Binding-site contacts:
Ligand atom C2 contacts residue ASN130 of chain 1.D at 2.5 Å.
Ligand atom C1 contacts residue ASN130 of chain 1.D at 1.4 Å.
Ligand atom C7 contacts residue ASN130 of chain 1.D at 3.5 Å.
Ligand atom C5 contacts residue THR132 of chain 1.D at 4.2 Å.
Ligand atom C3 contacts residue ASN130 of chain 1.D at 3.8 Å.
Ligand atom C1 contacts residue THR132 of chain 1.D at 4.4 Å.
Ligand atom O5 contacts residue ASN130 of chain 1.D at 2.5 Å (h-bond).
Ligand atom O5 contacts residue ASP133 of chain 1.D at 4.2 Å.
Ligand atom N2 contacts residue ASN130 of chain 1.D at 2.9 Å (h-bond).
Ligand atom C8 contacts residue ASN130 of chain 1.D at 4.5 Å.
Ligand atom O7 contacts residue ASN130 of chain 1.D at 3.7 Å.
Ligand atom C6 contacts residue THR132 of chain 1.D at 4.5 Å.
Ligand atom C4 contacts residue ASN130 of chain 1.D at 4.3 Å.
Ligand atom C5 contacts residue ASN130 of chain 1.D at 3.7 Å.
Ligand atom O5 contacts residue THR132 of chain 1.D at 4.4 Å.

The small molecule below binds the protein below.
Small molecule (SMILES): CC(=O)N[C@@H]1[C@@H](O)[C@H](O)[C@@H](CO)O[C@H]1O

Sequence of chain 1.D:
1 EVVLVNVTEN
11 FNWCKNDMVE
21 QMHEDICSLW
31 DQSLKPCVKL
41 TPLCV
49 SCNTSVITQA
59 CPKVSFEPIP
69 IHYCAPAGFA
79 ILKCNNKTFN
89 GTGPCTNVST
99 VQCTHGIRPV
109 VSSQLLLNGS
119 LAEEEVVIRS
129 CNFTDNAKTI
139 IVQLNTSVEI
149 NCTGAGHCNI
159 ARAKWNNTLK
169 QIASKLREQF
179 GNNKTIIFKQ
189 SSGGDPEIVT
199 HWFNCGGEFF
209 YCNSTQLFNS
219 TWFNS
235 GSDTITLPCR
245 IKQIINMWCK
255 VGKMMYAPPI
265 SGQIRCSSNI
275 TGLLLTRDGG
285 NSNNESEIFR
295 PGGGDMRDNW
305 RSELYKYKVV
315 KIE